This protein binds this small molecule.
Small molecule (SMILES): CC(=O)N[C@@H]1[C@@H](O)[C@H](O)[C@@H](CO)O[C@H]1O

Binding-site contacts:
Ligand atom C2 contacts residue ASN1147 of chain 5.B at 2.5 Å.
Ligand atom O6 contacts residue HIS1176 of chain 5.B at 3.2 Å (h-bond).
Ligand atom C5 contacts residue ASN1147 of chain 5.B at 3.7 Å.
Ligand atom O5 contacts residue ASN1147 of chain 5.B at 2.4 Å (h-bond).
Ligand atom N2 contacts residue ASN1147 of chain 5.B at 2.6 Å (h-bond).
Ligand atom C7 contacts residue ASN1147 of chain 5.B at 3.1 Å.
Ligand atom O7 contacts residue ASN1147 of chain 5.B at 3.9 Å.
Ligand atom C3 contacts residue ASN1147 of chain 5.B at 3.8 Å.
Ligand atom C4 contacts residue ASN1147 of chain 5.B at 4.2 Å.
Ligand atom C8 contacts residue ASN1147 of chain 5.B at 3.5 Å.
Ligand atom C1 contacts residue ASN1147 of chain 5.B at 1.4 Å.

Sequence of chain 5.B:
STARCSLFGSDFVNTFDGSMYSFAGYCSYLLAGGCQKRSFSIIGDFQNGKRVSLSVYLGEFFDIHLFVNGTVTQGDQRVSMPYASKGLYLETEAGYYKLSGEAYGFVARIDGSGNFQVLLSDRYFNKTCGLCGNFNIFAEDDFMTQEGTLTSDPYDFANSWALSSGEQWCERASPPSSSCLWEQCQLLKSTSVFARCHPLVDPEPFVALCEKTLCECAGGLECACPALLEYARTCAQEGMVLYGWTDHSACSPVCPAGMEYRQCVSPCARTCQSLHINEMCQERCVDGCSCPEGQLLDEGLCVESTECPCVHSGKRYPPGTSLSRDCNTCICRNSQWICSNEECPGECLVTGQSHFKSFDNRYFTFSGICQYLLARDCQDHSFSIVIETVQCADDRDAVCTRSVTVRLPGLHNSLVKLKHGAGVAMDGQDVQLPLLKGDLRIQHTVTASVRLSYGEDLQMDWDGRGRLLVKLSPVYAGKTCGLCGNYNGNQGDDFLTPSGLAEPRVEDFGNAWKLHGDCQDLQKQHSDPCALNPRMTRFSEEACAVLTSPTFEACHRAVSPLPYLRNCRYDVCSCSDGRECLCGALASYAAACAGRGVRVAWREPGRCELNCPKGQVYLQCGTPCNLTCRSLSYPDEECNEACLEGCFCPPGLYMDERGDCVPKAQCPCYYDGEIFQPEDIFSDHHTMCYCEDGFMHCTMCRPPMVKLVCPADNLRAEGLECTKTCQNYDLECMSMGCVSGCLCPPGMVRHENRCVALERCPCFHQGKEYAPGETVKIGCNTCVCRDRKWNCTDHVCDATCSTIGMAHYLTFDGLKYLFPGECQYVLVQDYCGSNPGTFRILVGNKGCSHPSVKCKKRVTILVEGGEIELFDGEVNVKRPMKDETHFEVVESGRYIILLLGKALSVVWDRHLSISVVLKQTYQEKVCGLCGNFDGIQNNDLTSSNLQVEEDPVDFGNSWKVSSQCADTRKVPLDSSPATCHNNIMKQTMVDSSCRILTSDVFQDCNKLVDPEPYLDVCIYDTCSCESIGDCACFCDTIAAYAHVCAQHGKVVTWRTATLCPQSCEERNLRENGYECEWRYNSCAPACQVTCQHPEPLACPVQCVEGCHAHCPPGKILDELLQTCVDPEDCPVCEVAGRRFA